Sequence of chain 2.C:
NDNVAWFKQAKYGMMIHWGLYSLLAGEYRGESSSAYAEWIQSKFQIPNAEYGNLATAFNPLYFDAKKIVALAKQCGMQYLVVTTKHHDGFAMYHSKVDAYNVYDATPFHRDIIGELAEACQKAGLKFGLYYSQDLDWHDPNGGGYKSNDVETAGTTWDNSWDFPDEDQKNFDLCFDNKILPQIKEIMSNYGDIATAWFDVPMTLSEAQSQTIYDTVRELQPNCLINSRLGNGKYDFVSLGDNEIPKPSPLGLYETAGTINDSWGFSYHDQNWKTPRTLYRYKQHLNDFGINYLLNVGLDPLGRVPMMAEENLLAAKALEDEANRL

Binding-site contacts:
Ligand atom C6 contacts residue TRP198 of chain 2.C at 4.3 Å (hydrophobic).
Ligand atom C4 contacts residue GLU39 of chain 2.C at 4.0 Å.
Ligand atom O5 contacts residue TRP198 of chain 2.C at 4.4 Å.
Ligand atom O2 contacts residue ASP200 of chain 2.C at 4.4 Å.
Ligand atom C6 contacts residue HIS18 of chain 2.C at 3.7 Å.
Ligand atom O1 contacts residue ASP200 of chain 2.C at 3.4 Å (salt-bridge).
Ligand atom O2 contacts residue TRP40 of chain 2.C at 3.1 Å (h-bond).
Ligand atom O2 contacts residue HIS88 of chain 2.C at 3.0 Å (h-bond).
Ligand atom C3 contacts residue TRP283 of chain 2.C at 4.2 Å (hydrophobic).
Ligand atom C2 contacts residue ASP200 of chain 2.C at 4.2 Å.
Ligand atom C4 contacts residue TRP283 of chain 2.C at 3.8 Å (hydrophobic).
Ligand atom C2 contacts residue HIS87 of chain 2.C at 4.2 Å.
Ligand atom C4 contacts residue HIS18 of chain 2.C at 3.3 Å.
Ligand atom C3 contacts residue TRP40 of chain 2.C at 4.0 Å (hydrophobic).
Ligand atom C5 contacts residue HIS18 of chain 2.C at 4.2 Å.
Ligand atom O3 contacts residue HIS88 of chain 2.C at 4.0 Å.
Ligand atom C3 contacts residue HIS87 of chain 2.C at 3.8 Å.
Ligand atom C4 contacts residue HIS87 of chain 2.C at 3.8 Å.
Ligand atom C5 contacts residue TRP283 of chain 2.C at 3.6 Å (hydrophobic).
Ligand atom O5 contacts residue ARG229 of chain 2.C at 4.4 Å.
Ligand atom O3 contacts residue HIS87 of chain 2.C at 2.9 Å.
Ligand atom C2 contacts residue HIS88 of chain 2.C at 3.8 Å.
Ligand atom C6 contacts residue TRP283 of chain 2.C at 3.5 Å (hydrophobic).
Ligand atom C3 contacts residue GLU39 of chain 2.C at 3.6 Å.
Ligand atom O3 contacts residue GLU39 of chain 2.C at 3.0 Å (salt-bridge).
Ligand atom C2 contacts residue TRP40 of chain 2.C at 4.1 Å (hydrophobic).
Ligand atom O4 contacts residue TYR131 of chain 2.C at 3.6 Å.
Ligand atom O4 contacts residue HIS18 of chain 2.C at 2.7 Å (h-bond).
Ligand atom O3 contacts residue TRP40 of chain 2.C at 3.2 Å (h-bond).
Ligand atom C2 contacts residue TYR131 of chain 2.C at 4.3 Å (hydrophobic).
Ligand atom C1 contacts residue ASP200 of chain 2.C at 4.3 Å.
Ligand atom O4 contacts residue HIS87 of chain 2.C at 2.8 Å (h-bond).

A protein and the small-molecule ligand that binds it are described below.
Small molecule (SMILES): C[C@@H]1O[C@H](O)[C@@H](O)[C@H](O)[C@@H]1O